Binding-site contacts:
Ligand atom C5 contacts residue ASN23 of chain 1.B at 3.6 Å.
Ligand atom N2 contacts residue ASN23 of chain 1.B at 2.9 Å (h-bond).
Ligand atom C4 contacts residue ASN23 of chain 1.B at 4.2 Å.
Ligand atom O6 contacts residue GLN26 of chain 1.B at 2.8 Å (h-bond).
Ligand atom C5 contacts residue SER25 of chain 1.B at 4.0 Å.
Ligand atom C5 contacts residue GLN26 of chain 1.B at 3.5 Å.
Ligand atom C6 contacts residue SER25 of chain 1.B at 4.0 Å.
Ligand atom C1 contacts residue SER25 of chain 1.B at 4.3 Å.
Ligand atom C1 contacts residue ASN23 of chain 1.B at 1.4 Å.
Ligand atom C2 contacts residue ASN23 of chain 1.B at 2.4 Å.
Ligand atom C8 contacts residue ASN23 of chain 1.B at 3.4 Å.
Ligand atom O5 contacts residue SER25 of chain 1.B at 3.8 Å.
Ligand atom O7 contacts residue ASN23 of chain 1.B at 4.3 Å.
Ligand atom C4 contacts residue GLN26 of chain 1.B at 4.4 Å.
Ligand atom C3 contacts residue ASN23 of chain 1.B at 3.8 Å.
Ligand atom O5 contacts residue GLN26 of chain 1.B at 2.6 Å (h-bond).
Ligand atom C7 contacts residue ASN23 of chain 1.B at 3.5 Å.
Ligand atom C6 contacts residue GLN26 of chain 1.B at 3.1 Å.
Ligand atom O5 contacts residue ASN23 of chain 1.B at 2.4 Å (h-bond).
Ligand atom C1 contacts residue GLN26 of chain 1.B at 3.8 Å.

A protein and the small-molecule ligand that binds it are described below.
Small molecule (SMILES): CC(=O)N[C@H]1[C@H](O[C@H]2[C@H](O)[C@@H](NC(C)=O)CO[C@@H]2CO)O[C@H](CO)[C@@H](O)[C@@H]1O

Sequence of chain 1.B:
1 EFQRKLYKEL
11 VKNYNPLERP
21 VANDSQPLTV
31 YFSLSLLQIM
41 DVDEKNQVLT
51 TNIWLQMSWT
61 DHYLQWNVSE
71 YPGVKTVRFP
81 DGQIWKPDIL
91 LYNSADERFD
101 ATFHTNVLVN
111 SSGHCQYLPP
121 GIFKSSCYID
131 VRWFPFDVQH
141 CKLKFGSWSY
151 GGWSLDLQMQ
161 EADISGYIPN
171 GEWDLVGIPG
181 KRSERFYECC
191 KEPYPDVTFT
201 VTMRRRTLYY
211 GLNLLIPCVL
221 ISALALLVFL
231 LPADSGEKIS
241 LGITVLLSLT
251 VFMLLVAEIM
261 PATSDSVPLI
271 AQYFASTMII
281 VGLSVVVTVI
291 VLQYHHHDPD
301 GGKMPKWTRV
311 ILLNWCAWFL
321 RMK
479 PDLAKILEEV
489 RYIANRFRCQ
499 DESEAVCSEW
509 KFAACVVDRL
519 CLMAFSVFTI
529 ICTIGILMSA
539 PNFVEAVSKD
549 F